Sequence of chain 1.J:
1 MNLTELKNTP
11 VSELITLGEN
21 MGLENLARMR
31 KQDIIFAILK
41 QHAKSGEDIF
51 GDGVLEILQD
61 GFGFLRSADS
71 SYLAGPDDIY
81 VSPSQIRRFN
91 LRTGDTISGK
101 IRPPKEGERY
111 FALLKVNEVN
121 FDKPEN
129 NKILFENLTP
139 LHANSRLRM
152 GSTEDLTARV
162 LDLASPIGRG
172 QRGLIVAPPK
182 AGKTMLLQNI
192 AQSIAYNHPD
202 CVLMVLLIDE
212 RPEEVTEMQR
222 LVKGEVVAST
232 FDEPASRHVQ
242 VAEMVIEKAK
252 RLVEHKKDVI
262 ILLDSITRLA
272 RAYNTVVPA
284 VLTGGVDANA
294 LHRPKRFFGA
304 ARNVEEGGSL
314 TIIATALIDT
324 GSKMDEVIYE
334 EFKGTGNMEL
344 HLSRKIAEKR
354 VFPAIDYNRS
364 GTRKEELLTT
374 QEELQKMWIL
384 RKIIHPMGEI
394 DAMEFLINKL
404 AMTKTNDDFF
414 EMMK

Binding-site contacts:
Ligand atom C8 contacts residue MET186 of chain 1.J at 3.6 Å (hydrophobic).
Ligand atom N7 contacts residue GLY183 of chain 1.J at 3.8 Å.
Ligand atom C8 contacts residue PHE355 of chain 1.J at 3.6 Å (hydrophobic).
Ligand atom O3G contacts residue PRO180 of chain 1.J at 3.5 Å.
Ligand atom N9 contacts residue PHE355 of chain 1.J at 3.1 Å.
Ligand atom O1B contacts residue ALA182 of chain 1.J at 2.9 Å (h-bond).
Ligand atom O2G contacts residue BCM1 of chain 1.W at 3.0 Å (h-bond).
Ligand atom O2A contacts residue THR185 of chain 1.J at 3.8 Å.
Ligand atom PB contacts residue LYS181 of chain 1.J at 4.0 Å.
Ligand atom O3G contacts residue LYS181 of chain 1.J at 2.7 Å (salt-bridge).
Ligand atom O2B contacts residue THR185 of chain 1.J at 2.7 Å (h-bond).
Ligand atom PB contacts residue THR185 of chain 1.J at 4.0 Å.
Ligand atom C1' contacts residue PHE355 of chain 1.J at 3.0 Å (hydrophobic).
Ligand atom N7 contacts residue MET186 of chain 1.J at 3.2 Å.
Ligand atom O1B contacts residue LYS181 of chain 1.J at 3.1 Å (salt-bridge).
Ligand atom N6 contacts residue THR158 of chain 1.J at 3.2 Å (h-bond).
Ligand atom O4' contacts residue PHE355 of chain 1.J at 2.9 Å.
Ligand atom O3A contacts residue GLY183 of chain 1.J at 3.8 Å.
Ligand atom C4 contacts residue MET186 of chain 1.J at 3.6 Å (hydrophobic).
Ligand atom C4 contacts residue PHE355 of chain 1.J at 3.4 Å (hydrophobic).
Ligand atom O2B contacts residue LYS184 of chain 1.J at 3.1 Å.
Ligand atom O3G contacts residue BCM1 of chain 1.W at 3.4 Å.
Ligand atom S1G contacts residue ARG212 of chain 1.J at 3.1 Å (salt-bridge).
Ligand atom S1G contacts residue MG1 of chain 1.U at 4.0 Å.
Ligand atom O1B contacts residue GLY183 of chain 1.J at 3.3 Å (h-bond).
Ligand atom N3 contacts residue PHE355 of chain 1.J at 3.7 Å.
Ligand atom S1G contacts residue BCM1 of chain 1.W at 4.0 Å.
Ligand atom C6 contacts residue MET186 of chain 1.J at 3.8 Å (hydrophobic).
Ligand atom C5 contacts residue PHE355 of chain 1.J at 3.9 Å (hydrophobic).
Ligand atom PG contacts residue MG1 of chain 1.U at 3.6 Å.
Ligand atom O3B contacts residue LYS181 of chain 1.J at 3.6 Å.
Ligand atom O2A contacts residue MET186 of chain 1.J at 3.4 Å (h-bond).
Ligand atom N9 contacts residue MET186 of chain 1.J at 3.9 Å.
Ligand atom C5 contacts residue MET186 of chain 1.J at 3.5 Å (hydrophobic).
Ligand atom O2B contacts residue MG1 of chain 1.U at 2.8 Å.
Ligand atom PG contacts residue LYS181 of chain 1.J at 3.8 Å.
Ligand atom O1B contacts residue LYS184 of chain 1.J at 3.7 Å.
Ligand atom O1A contacts residue THR185 of chain 1.J at 3.8 Å.
Ligand atom O2G contacts residue MG1 of chain 1.U at 2.5 Å.
Ligand atom C8 contacts residue GLY183 of chain 1.J at 3.8 Å.

A protein and the small-molecule ligand that binds it are described below.
Small molecule (SMILES): Nc1ncnc2c1ncn2[C@@H]1O[C@H](COP(=O)(O)OP(=O)(O)OP(O)(O)=S)[C@@H](O)[C@H]1O